This small molecule binds to this protein.
Small molecule (SMILES): CC(=O)N[C@H]1[C@H](O[C@H]2[C@H](O)[C@@H](NC(C)=O)CO[C@@H]2CO)O[C@H](CO)[C@@H](O)[C@@H]1O

Sequence of chain 1.D:
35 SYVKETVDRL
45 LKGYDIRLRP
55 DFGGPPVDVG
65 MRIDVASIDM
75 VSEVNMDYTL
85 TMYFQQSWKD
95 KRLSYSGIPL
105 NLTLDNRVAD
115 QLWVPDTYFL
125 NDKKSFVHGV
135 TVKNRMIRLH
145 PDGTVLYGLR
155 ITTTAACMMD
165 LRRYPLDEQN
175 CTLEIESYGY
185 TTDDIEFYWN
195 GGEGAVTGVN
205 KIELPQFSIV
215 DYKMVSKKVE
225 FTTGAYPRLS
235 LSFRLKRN

Binding-site contacts:
Ligand atom O5 contacts residue HIS144 of chain 1.D at 3.1 Å.
Ligand atom C1 contacts residue HIS144 of chain 1.D at 3.8 Å.
Ligand atom C7 contacts residue ASN105 of chain 1.D at 3.7 Å.
Ligand atom C1 contacts residue ASN105 of chain 1.D at 1.4 Å.
Ligand atom C4 contacts residue ASN105 of chain 1.D at 4.3 Å.
Ligand atom N2 contacts residue ASN105 of chain 1.D at 2.9 Å (h-bond).
Ligand atom O6 contacts residue HIS144 of chain 1.D at 4.4 Å.
Ligand atom C5 contacts residue HIS144 of chain 1.D at 3.6 Å.
Ligand atom O7 contacts residue ASN105 of chain 1.D at 4.0 Å.
Ligand atom C2 contacts residue ASN105 of chain 1.D at 2.5 Å.
Ligand atom C3 contacts residue ASN105 of chain 1.D at 3.8 Å.
Ligand atom C6 contacts residue HIS144 of chain 1.D at 3.6 Å.
Ligand atom O5 contacts residue ASN105 of chain 1.D at 2.4 Å (h-bond).
Ligand atom C5 contacts residue ASN105 of chain 1.D at 3.7 Å.